Binding-site contacts:
Ligand atom C8 contacts residue ILE243 of chain 1.C at 3.5 Å (hydrophobic).
Ligand atom C6 contacts residue THR168 of chain 1.C at 3.9 Å.
Ligand atom C8 contacts residue TRP223 of chain 1.E at 4.5 Å (hydrophobic).
Ligand atom N2 contacts residue ASN166 of chain 1.C at 3.1 Å (h-bond).
Ligand atom O5 contacts residue ASN166 of chain 1.C at 2.4 Å (h-bond).
Ligand atom C3 contacts residue TRP223 of chain 1.E at 4.3 Å (hydrophobic).
Ligand atom C4 contacts residue ASN166 of chain 1.C at 4.4 Å.
Ligand atom C5 contacts residue ASN166 of chain 1.C at 3.6 Å.
Ligand atom O7 contacts residue ASN166 of chain 1.C at 2.9 Å (h-bond).
Ligand atom C7 contacts residue PRO222 of chain 1.E at 4.4 Å (hydrophobic).
Ligand atom C3 contacts residue ASN166 of chain 1.C at 4.0 Å.
Ligand atom C2 contacts residue ASN166 of chain 1.C at 2.7 Å.
Ligand atom O3 contacts residue TRP223 of chain 1.E at 3.4 Å.
Ligand atom C7 contacts residue TRP223 of chain 1.E at 3.9 Å (hydrophobic).
Ligand atom O7 contacts residue MET245 of chain 1.C at 3.6 Å.
Ligand atom O7 contacts residue TRP223 of chain 1.E at 2.9 Å (h-bond).
Ligand atom C8 contacts residue MET245 of chain 1.C at 3.7 Å (hydrophobic).
Ligand atom C2 contacts residue TRP223 of chain 1.E at 4.0 Å (hydrophobic).
Ligand atom C1 contacts residue SER220 of chain 1.E at 4.0 Å.
Ligand atom C5 contacts residue MET245 of chain 1.C at 4.1 Å (hydrophobic).
Ligand atom O6 contacts residue THR168 of chain 1.C at 3.5 Å.
Ligand atom C2 contacts residue SER220 of chain 1.E at 4.1 Å.
Ligand atom C6 contacts residue MET245 of chain 1.C at 4.1 Å (hydrophobic).
Ligand atom O7 contacts residue PRO222 of chain 1.E at 3.5 Å.
Ligand atom C8 contacts residue SER187 of chain 1.E at 4.0 Å.
Ligand atom C7 contacts residue SER220 of chain 1.E at 4.0 Å.
Ligand atom C8 contacts residue PRO222 of chain 1.E at 4.5 Å (hydrophobic).
Ligand atom O7 contacts residue ARG221 of chain 1.E at 4.0 Å.
Ligand atom N2 contacts residue TRP223 of chain 1.E at 4.3 Å.
Ligand atom C7 contacts residue ASN166 of chain 1.C at 3.2 Å.
Ligand atom C8 contacts residue ASN166 of chain 1.C at 4.4 Å.
Ligand atom C8 contacts residue SER220 of chain 1.E at 4.1 Å.
Ligand atom C1 contacts residue ASN166 of chain 1.C at 1.4 Å.
Ligand atom N2 contacts residue SER220 of chain 1.E at 3.5 Å (h-bond).
Ligand atom C8 contacts residue THR168 of chain 1.C at 3.9 Å.
Ligand atom C7 contacts residue MET245 of chain 1.C at 3.9 Å (hydrophobic).
Ligand atom C3 contacts residue SER220 of chain 1.E at 4.5 Å.

Sequence of chain 1.E:
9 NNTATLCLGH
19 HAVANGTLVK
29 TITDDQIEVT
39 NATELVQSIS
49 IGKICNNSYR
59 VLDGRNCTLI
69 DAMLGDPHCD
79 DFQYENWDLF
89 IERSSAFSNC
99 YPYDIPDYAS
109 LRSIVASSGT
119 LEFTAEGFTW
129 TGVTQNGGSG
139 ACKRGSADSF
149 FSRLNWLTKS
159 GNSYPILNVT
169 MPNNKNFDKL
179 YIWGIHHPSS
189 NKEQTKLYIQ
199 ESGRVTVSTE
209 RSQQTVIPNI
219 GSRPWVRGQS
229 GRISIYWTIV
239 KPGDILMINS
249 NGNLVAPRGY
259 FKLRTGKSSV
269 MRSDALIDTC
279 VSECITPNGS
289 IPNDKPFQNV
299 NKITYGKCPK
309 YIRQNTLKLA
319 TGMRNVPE

This protein binds this small molecule.
Small molecule (SMILES): CC(=O)N[C@H]1[C@H](O[C@H]2[C@H](O)[C@@H](NC(C)=O)CO[C@@H]2CO)O[C@H](CO)[C@@H](O)[C@@H]1O

Sequence of chain 1.C:
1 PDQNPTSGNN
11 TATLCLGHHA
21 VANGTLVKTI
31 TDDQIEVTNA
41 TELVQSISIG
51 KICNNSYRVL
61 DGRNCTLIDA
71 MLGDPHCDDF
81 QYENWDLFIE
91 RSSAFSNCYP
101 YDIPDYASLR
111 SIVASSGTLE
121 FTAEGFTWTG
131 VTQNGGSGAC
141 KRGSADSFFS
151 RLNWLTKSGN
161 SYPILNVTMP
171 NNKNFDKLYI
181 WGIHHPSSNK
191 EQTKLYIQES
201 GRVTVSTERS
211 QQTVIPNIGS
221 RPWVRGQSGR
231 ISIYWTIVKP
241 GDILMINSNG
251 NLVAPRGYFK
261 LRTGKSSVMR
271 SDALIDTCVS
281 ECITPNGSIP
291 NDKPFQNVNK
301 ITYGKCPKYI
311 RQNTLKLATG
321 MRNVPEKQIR